Sequence of chain 1.A:
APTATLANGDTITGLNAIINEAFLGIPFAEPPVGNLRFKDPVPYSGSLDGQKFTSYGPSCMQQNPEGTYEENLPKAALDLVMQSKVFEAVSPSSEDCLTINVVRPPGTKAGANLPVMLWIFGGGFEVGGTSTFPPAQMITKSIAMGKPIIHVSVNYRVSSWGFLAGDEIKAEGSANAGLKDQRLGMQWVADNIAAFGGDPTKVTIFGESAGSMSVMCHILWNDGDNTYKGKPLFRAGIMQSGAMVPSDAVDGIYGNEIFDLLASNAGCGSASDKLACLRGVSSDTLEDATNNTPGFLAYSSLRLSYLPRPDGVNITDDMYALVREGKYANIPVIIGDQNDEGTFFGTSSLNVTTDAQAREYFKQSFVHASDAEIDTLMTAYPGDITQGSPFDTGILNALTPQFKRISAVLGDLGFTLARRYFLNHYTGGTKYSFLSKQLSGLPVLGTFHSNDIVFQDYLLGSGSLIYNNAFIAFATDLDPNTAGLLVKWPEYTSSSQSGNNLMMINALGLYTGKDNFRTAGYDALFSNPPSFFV

The small molecule below binds the protein below.
Small molecule (SMILES): CC(=O)N[C@H]1[C@H](O[C@H]2[C@H](O)[C@@H](NC(C)=O)CO[C@@H]2CO)O[C@H](CO)[C@@H](O)[C@@H]1O

Binding-site contacts:
Ligand atom C2 contacts residue TYR314 of chain 1.A at 4.1 Å (hydrophobic).
Ligand atom O6 contacts residue GLU85 of chain 1.A at 2.6 Å (salt-bridge).
Ligand atom C7 contacts residue GLU85 of chain 1.A at 3.7 Å.
Ligand atom C8 contacts residue TYR84 of chain 1.A at 3.4 Å (hydrophobic).
Ligand atom C3 contacts residue TYR84 of chain 1.A at 3.8 Å (hydrophobic).
Ligand atom C8 contacts residue GLU85 of chain 1.A at 3.5 Å.
Ligand atom C8 contacts residue SER315 of chain 1.A at 3.9 Å.
Ligand atom C2 contacts residue TYR84 of chain 1.A at 4.1 Å (hydrophobic).
Ligand atom O7 contacts residue TYR84 of chain 1.A at 3.6 Å (h-bond).
Ligand atom C5 contacts residue TYR314 of chain 1.A at 3.7 Å (hydrophobic).
Ligand atom C8 contacts residue TYR314 of chain 1.A at 4.1 Å (hydrophobic).
Ligand atom N2 contacts residue ASN366 of chain 1.A at 2.8 Å (h-bond).
Ligand atom C6 contacts residue TYR314 of chain 1.A at 3.9 Å (hydrophobic).
Ligand atom O7 contacts residue TYR314 of chain 1.A at 4.1 Å.
Ligand atom N2 contacts residue GLU85 of chain 1.A at 2.9 Å (salt-bridge).
Ligand atom O5 contacts residue ASN366 of chain 1.A at 2.5 Å (h-bond).
Ligand atom C7 contacts residue TYR84 of chain 1.A at 3.2 Å (hydrophobic).
Ligand atom C4 contacts residue ASN366 of chain 1.A at 4.2 Å.
Ligand atom C7 contacts residue ASN366 of chain 1.A at 3.2 Å.
Ligand atom C1 contacts residue ASN366 of chain 1.A at 1.5 Å.
Ligand atom C1 contacts residue GLU85 of chain 1.A at 3.7 Å.
Ligand atom C7 contacts residue TYR314 of chain 1.A at 4.1 Å (hydrophobic).
Ligand atom N2 contacts residue TYR314 of chain 1.A at 3.4 Å (h-bond).
Ligand atom N2 contacts residue TYR84 of chain 1.A at 3.5 Å (h-bond).
Ligand atom O7 contacts residue ASN366 of chain 1.A at 3.3 Å (h-bond).
Ligand atom C3 contacts residue TYR314 of chain 1.A at 3.9 Å (hydrophobic).
Ligand atom C8 contacts residue ASN366 of chain 1.A at 3.8 Å.
Ligand atom C8 contacts residue GLN372 of chain 1.A at 3.8 Å.
Ligand atom C3 contacts residue GLU85 of chain 1.A at 4.1 Å.
Ligand atom C2 contacts residue GLU85 of chain 1.A at 3.8 Å.
Ligand atom C5 contacts residue ASN366 of chain 1.A at 3.8 Å.
Ligand atom C3 contacts residue ASN366 of chain 1.A at 3.8 Å.
Ligand atom O3 contacts residue TYR84 of chain 1.A at 2.8 Å (h-bond).
Ligand atom C1 contacts residue TYR314 of chain 1.A at 3.6 Å (hydrophobic).
Ligand atom C6 contacts residue GLU85 of chain 1.A at 3.2 Å.
Ligand atom O5 contacts residue TYR314 of chain 1.A at 4.0 Å.
Ligand atom C2 contacts residue ASN366 of chain 1.A at 2.5 Å.
Ligand atom O4 contacts residue TYR314 of chain 1.A at 4.2 Å.
Ligand atom C8 contacts residue VAL367 of chain 1.A at 4.3 Å (hydrophobic).
Ligand atom O7 contacts residue GLN379 of chain 1.A at 4.0 Å.